Sequence of chain 1.D:
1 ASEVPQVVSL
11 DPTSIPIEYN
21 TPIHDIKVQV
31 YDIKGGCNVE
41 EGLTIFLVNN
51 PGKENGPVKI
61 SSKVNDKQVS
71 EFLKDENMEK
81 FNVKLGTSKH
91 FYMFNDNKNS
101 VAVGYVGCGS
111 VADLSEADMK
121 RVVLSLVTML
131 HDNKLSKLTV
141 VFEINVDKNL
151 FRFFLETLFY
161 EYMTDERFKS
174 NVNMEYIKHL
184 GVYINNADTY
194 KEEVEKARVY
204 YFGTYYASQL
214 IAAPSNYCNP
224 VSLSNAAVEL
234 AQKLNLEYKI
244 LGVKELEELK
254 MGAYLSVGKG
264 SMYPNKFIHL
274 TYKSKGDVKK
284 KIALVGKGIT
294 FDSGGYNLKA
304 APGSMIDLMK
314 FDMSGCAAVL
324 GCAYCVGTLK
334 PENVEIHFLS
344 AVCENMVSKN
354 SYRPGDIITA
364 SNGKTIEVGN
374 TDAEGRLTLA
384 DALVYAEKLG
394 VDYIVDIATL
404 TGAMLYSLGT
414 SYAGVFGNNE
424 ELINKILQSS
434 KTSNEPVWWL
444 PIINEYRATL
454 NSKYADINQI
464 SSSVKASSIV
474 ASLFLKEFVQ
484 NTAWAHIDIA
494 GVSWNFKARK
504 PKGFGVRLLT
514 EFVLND

Binding-site contacts:
Ligand atom OAC contacts residue ASP315 of chain 1.D at 3.0 Å (salt-bridge).
Ligand atom O contacts residue ZN1 of chain 1.NA at 2.3 Å.
Ligand atom C contacts residue ASP295 of chain 1.D at 3.7 Å.
Ligand atom FAE contacts residue GLY306 of chain 1.D at 3.0 Å.
Ligand atom CAG contacts residue GLY405 of chain 1.D at 3.6 Å.
Ligand atom OAC contacts residue ZN1 of chain 1.NA at 2.3 Å.
Ligand atom O contacts residue ASP295 of chain 1.D at 3.0 Å (salt-bridge).
Ligand atom FAD contacts residue LEU408 of chain 1.D at 3.6 Å.
Ligand atom FAD contacts residue PHE499 of chain 1.D at 3.7 Å.
Ligand atom OAC contacts residue ASP375 of chain 1.D at 3.6 Å (salt-bridge).
Ligand atom NAR contacts residue LEU403 of chain 1.D at 3.2 Å (h-bond).
Ligand atom CAN contacts residue ASN373 of chain 1.D at 3.7 Å.
Ligand atom NAR contacts residue CO31 of chain 1.MA at 3.0 Å (h-bond).
Ligand atom O contacts residue LYS302 of chain 1.D at 2.8 Å (salt-bridge).
Ligand atom CBA contacts residue LEU408 of chain 1.D at 3.5 Å (hydrophobic).
Ligand atom NAR contacts residue ZN1 of chain 1.NA at 2.9 Å.
Ligand atom O contacts residue ASP375 of chain 1.D at 3.0 Å (salt-bridge).
Ligand atom FAE contacts residue MET308 of chain 1.D at 3.1 Å.
Ligand atom FAD contacts residue ALA493 of chain 1.D at 3.0 Å.
Ligand atom CA contacts residue LEU403 of chain 1.D at 3.2 Å (hydrophobic).
Ligand atom NAR contacts residue ASP375 of chain 1.D at 3.6 Å (salt-bridge).
Ligand atom OAC contacts residue LYS290 of chain 1.D at 2.5 Å (salt-bridge).
Ligand atom CAZ contacts residue GLY405 of chain 1.D at 3.4 Å.
Ligand atom OAC contacts residue CO31 of chain 1.MA at 3.2 Å (h-bond).
Ligand atom OAC contacts residue ASP295 of chain 1.D at 2.9 Å (salt-bridge).
Ligand atom C contacts residue ASP375 of chain 1.D at 3.5 Å.
Ligand atom OAB contacts residue GLY405 of chain 1.D at 2.8 Å (h-bond).
Ligand atom CAJ contacts residue GLY405 of chain 1.D at 3.5 Å.
Ligand atom C contacts residue LEU403 of chain 1.D at 3.7 Å (hydrophobic).
Ligand atom NAR contacts residue LYS290 of chain 1.D at 3.1 Å (salt-bridge).
Ligand atom CAH contacts residue GLY405 of chain 1.D at 3.8 Å.
Ligand atom C contacts residue ZN1 of chain 1.NA at 2.8 Å.
Ligand atom FAF contacts residue LEU408 of chain 1.D at 3.6 Å.
Ligand atom CAV contacts residue LEU408 of chain 1.D at 3.5 Å (hydrophobic).
Ligand atom OAC contacts residue GLU377 of chain 1.D at 2.4 Å (salt-bridge).
Ligand atom FAF contacts residue MET308 of chain 1.D at 3.2 Å.
Ligand atom FAF contacts residue PHE499 of chain 1.D at 3.2 Å.
Ligand atom OAB contacts residue THR404 of chain 1.D at 3.2 Å.
Ligand atom CAI contacts residue GLY405 of chain 1.D at 3.7 Å.
Ligand atom CAX contacts residue GLY405 of chain 1.D at 3.6 Å.

A protein and the small-molecule ligand that binds it are described below.
Small molecule (SMILES): O=C(N[C@@H](C(=O)NO)c1ccc(-c2cc(F)c(F)c(F)c2)cc1)C1CCCCC1